Binding-site contacts:
Ligand atom N7 contacts residue ILE221 of chain 7.A at 3.5 Å.
Ligand atom C4 contacts residue ILE221 of chain 7.A at 3.7 Å (hydrophobic).
Ligand atom N7 contacts residue GLY304 of chain 7.A at 3.6 Å.
Ligand atom C5 contacts residue MET305 of chain 7.A at 3.7 Å (hydrophobic).
Ligand atom N3 contacts residue 8KY1 of chain 7.E at 3.6 Å.
Ligand atom O2P contacts residue GLY278 of chain 7.A at 3.1 Å (h-bond).
Ligand atom O5' contacts residue GLY219 of chain 7.A at 3.4 Å.
Ligand atom C8 contacts residue MET72 of chain 7.A at 3.5 Å (hydrophobic).
Ligand atom C3' contacts residue MET72 of chain 7.A at 3.5 Å (hydrophobic).
Ligand atom O3' contacts residue MET276 of chain 7.A at 3.7 Å.
Ligand atom C5' contacts residue TYR302 of chain 7.A at 3.5 Å (hydrophobic).
Ligand atom C5' contacts residue MET72 of chain 7.A at 3.4 Å (hydrophobic).
Ligand atom O3P contacts residue SER220 of chain 7.A at 2.7 Å (h-bond).
Ligand atom O1P contacts residue TYR302 of chain 7.A at 2.7 Å (h-bond).
Ligand atom N7 contacts residue MET305 of chain 7.A at 2.9 Å (h-bond).
Ligand atom O6 contacts residue GLY306 of chain 7.A at 2.6 Å (h-bond).
Ligand atom O1P contacts residue SER220 of chain 7.A at 2.5 Å (h-bond).
Ligand atom N3 contacts residue EDO1 of chain 7.J at 3.2 Å (h-bond).
Ligand atom N1 contacts residue 8KY1 of chain 7.E at 3.6 Å.
Ligand atom C2' contacts residue ASP255 of chain 7.A at 3.5 Å.
Ligand atom C3' contacts residue ASP255 of chain 7.A at 3.4 Å.
Ligand atom O3P contacts residue GLY219 of chain 7.A at 3.5 Å.
Ligand atom O3P contacts residue GLY257 of chain 7.A at 3.0 Å (h-bond).
Ligand atom C6 contacts residue GLY306 of chain 7.A at 3.6 Å.
Ligand atom O3' contacts residue ASP255 of chain 7.A at 2.2 Å (salt-bridge).
Ligand atom O6 contacts residue MET305 of chain 7.A at 3.2 Å (h-bond).
Ligand atom O1P contacts residue SER279 of chain 7.A at 2.9 Å (h-bond).
Ligand atom C2 contacts residue EDO1 of chain 7.J at 3.5 Å.
Ligand atom N1 contacts residue GLU332 of chain 7.A at 3.0 Å (salt-bridge).
Ligand atom O5' contacts residue SER220 of chain 7.A at 3.7 Å.
Ligand atom O3' contacts residue ALA70 of chain 7.A at 3.5 Å.
Ligand atom O2' contacts residue ASP255 of chain 7.A at 2.2 Å (salt-bridge).
Ligand atom C2 contacts residue 8KY1 of chain 7.E at 3.5 Å.
Ligand atom O5' contacts residue GLY256 of chain 7.A at 3.7 Å.
Ligand atom C2 contacts residue CYS222 of chain 7.A at 3.1 Å (hydrophobic).
Ligand atom O6 contacts residue GLY333 of chain 7.A at 3.7 Å.
Ligand atom C5 contacts residue ILE221 of chain 7.A at 3.5 Å (hydrophobic).
Ligand atom N3 contacts residue CYS222 of chain 7.A at 3.7 Å.
Ligand atom P contacts residue SER220 of chain 7.A at 3.5 Å.
Ligand atom O6 contacts residue GLY304 of chain 7.A at 3.5 Å.

A small-molecule ligand and the protein it binds are described below.
Small molecule (SMILES): O=c1[nH]cnc2c1ncn2[C@@H]1O[C@H](COP(=O)(O)O)[C@@H](O)[C@H]1O

Sequence of chain 7.A:
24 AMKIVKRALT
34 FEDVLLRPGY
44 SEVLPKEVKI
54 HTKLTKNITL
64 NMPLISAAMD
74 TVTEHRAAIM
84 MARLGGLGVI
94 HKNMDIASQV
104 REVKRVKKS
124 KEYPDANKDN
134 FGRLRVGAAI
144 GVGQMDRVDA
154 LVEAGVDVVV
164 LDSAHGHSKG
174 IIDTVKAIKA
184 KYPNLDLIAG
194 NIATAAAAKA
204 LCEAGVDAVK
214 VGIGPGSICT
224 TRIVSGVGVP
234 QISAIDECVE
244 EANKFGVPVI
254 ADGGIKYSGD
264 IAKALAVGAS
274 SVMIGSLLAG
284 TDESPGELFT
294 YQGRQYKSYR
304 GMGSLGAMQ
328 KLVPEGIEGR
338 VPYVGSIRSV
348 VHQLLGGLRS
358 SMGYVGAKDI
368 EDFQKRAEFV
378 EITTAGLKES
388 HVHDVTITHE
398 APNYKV